Sequence of chain 26.Q:
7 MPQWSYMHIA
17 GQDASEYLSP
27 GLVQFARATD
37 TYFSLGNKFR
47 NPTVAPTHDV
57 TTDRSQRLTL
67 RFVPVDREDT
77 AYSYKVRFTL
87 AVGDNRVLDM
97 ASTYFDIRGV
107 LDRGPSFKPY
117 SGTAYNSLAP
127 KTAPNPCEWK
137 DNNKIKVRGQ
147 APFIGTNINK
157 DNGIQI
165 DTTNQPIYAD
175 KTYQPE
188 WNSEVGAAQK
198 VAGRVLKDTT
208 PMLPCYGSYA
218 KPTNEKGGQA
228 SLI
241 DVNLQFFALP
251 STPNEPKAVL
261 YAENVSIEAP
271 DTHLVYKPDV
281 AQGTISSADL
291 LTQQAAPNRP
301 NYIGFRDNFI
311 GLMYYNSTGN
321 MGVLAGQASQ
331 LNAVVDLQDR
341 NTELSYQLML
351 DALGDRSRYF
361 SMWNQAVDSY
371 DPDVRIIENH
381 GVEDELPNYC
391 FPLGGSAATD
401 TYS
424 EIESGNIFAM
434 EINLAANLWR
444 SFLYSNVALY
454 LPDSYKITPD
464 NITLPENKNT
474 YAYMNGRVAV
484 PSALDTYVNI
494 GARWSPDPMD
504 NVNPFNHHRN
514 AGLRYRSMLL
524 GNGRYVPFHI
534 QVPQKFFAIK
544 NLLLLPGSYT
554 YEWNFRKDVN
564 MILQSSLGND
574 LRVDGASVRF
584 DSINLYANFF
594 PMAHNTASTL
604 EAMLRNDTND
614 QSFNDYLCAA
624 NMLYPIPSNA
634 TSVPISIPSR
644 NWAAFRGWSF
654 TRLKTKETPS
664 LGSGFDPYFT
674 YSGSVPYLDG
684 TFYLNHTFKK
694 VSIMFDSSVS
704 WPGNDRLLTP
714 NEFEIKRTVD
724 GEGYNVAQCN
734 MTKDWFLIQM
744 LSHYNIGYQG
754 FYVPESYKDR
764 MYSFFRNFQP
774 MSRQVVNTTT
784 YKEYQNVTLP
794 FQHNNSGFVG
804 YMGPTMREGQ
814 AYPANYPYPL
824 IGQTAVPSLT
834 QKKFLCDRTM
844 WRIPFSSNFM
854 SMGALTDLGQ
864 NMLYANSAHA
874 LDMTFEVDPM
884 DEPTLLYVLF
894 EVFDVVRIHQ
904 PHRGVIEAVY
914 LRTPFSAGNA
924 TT

Sequence of chain 26.S:
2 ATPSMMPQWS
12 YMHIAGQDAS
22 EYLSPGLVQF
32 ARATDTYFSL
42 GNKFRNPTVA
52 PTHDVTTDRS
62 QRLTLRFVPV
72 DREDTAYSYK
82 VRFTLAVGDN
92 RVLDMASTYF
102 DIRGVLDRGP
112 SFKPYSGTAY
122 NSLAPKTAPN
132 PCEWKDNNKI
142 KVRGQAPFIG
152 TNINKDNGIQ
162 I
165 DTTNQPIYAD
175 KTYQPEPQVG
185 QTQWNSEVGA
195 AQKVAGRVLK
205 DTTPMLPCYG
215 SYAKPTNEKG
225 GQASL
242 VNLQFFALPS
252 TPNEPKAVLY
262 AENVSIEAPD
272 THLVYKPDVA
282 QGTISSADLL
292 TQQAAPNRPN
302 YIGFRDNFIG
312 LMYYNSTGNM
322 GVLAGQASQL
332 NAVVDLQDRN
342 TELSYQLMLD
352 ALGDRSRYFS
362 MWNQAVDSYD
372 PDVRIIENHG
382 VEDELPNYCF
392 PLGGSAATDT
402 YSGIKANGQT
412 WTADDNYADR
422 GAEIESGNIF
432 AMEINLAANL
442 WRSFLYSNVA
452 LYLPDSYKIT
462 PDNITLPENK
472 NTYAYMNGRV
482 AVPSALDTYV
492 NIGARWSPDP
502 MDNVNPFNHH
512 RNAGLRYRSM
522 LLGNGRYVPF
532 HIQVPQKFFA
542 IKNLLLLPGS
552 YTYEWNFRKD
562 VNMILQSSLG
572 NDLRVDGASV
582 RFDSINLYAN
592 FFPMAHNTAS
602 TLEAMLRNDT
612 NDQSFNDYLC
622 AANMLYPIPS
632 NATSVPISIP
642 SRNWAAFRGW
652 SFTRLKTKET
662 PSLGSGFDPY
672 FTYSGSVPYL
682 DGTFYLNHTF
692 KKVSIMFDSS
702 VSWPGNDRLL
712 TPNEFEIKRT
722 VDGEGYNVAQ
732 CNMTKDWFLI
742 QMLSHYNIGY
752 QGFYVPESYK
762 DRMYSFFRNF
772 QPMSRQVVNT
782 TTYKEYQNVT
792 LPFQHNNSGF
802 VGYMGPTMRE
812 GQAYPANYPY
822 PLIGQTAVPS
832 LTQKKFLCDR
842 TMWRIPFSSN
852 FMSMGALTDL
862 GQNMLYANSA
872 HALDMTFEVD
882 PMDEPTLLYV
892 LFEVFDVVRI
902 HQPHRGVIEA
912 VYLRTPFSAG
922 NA

Binding-site contacts:
Ligand atom CA contacts residue CYS621 of chain 26.Q at 3.7 Å (hydrophobic).
Ligand atom O contacts residue TYR619 of chain 26.Q at 2.6 Å.
Ligand atom CB contacts residue ALA857 of chain 26.Q at 3.9 Å (hydrophobic).
Ligand atom CG contacts residue TYR619 of chain 26.Q at 3.8 Å (hydrophobic).
Ligand atom CD2 contacts residue ARG845 of chain 26.Q at 3.5 Å.
Ligand atom CA contacts residue TYR619 of chain 26.Q at 3.8 Å (hydrophobic).
Ligand atom CB contacts residue TYR619 of chain 26.Q at 3.0 Å (hydrophobic).
Ligand atom CE1 contacts residue LEU348 of chain 26.Q at 3.9 Å (hydrophobic).
Ligand atom CD2 contacts residue GLU894 of chain 26.Q at 3.7 Å.
Ligand atom N contacts residue TYR619 of chain 26.Q at 3.5 Å (h-bond).
Ligand atom N contacts residue ASP618 of chain 26.Q at 3.9 Å.
Ligand atom N contacts residue ASN617 of chain 26.Q at 3.6 Å.
Ligand atom CB contacts residue GLU894 of chain 26.Q at 3.5 Å.
Ligand atom CD contacts residue ASP897 of chain 26.Q at 3.5 Å.
Ligand atom CB contacts residue ARG649 of chain 26.Q at 3.6 Å.
Ligand atom C contacts residue ARG845 of chain 26.Q at 3.6 Å.
Ligand atom CE1 contacts residue MET843 of chain 26.Q at 3.6 Å (hydrophobic).
Ligand atom CB contacts residue TYR619 of chain 26.Q at 3.8 Å (hydrophobic).
Ligand atom N contacts residue ARG649 of chain 26.Q at 4.1 Å.
Ligand atom CB contacts residue ARG649 of chain 26.Q at 4.1 Å.
Ligand atom CG contacts residue ASN617 of chain 26.Q at 4.1 Å.
Ligand atom ND1 contacts residue LEU620 of chain 26.Q at 3.0 Å.
Ligand atom NE2 contacts residue GLU894 of chain 26.Q at 4.1 Å.
Ligand atom CD contacts residue CYS621 of chain 26.Q at 3.6 Å (hydrophobic).
Ligand atom CG contacts residue PHE896 of chain 26.Q at 3.0 Å (hydrophobic).
Ligand atom N contacts residue TYR619 of chain 26.Q at 3.6 Å.
Ligand atom CA contacts residue ARG649 of chain 26.Q at 3.4 Å.
Ligand atom CD contacts residue PHE896 of chain 26.Q at 4.1 Å (hydrophobic).
Ligand atom O contacts residue ALA857 of chain 26.Q at 4.0 Å.
Ligand atom N contacts residue CYS621 of chain 26.Q at 2.8 Å (h-bond).
Ligand atom CD contacts residue ARG46 of chain 26.S at 4.1 Å.
Ligand atom CE1 contacts residue LEU620 of chain 26.Q at 3.5 Å (hydrophobic).
Ligand atom CA contacts residue TYR619 of chain 26.Q at 3.9 Å (hydrophobic).
Ligand atom C contacts residue TYR619 of chain 26.Q at 3.1 Å (hydrophobic).
Ligand atom CG contacts residue ARG46 of chain 26.S at 3.9 Å.
Ligand atom O contacts residue ARG649 of chain 26.Q at 3.9 Å.
Ligand atom CD contacts residue ASN617 of chain 26.Q at 3.2 Å.
Ligand atom CB contacts residue PHE896 of chain 26.Q at 3.3 Å (hydrophobic).
Ligand atom CG contacts residue GLU894 of chain 26.Q at 3.9 Å.
Ligand atom O contacts residue ARG845 of chain 26.Q at 3.8 Å.

The small molecule below binds the protein below.
Small molecule (SMILES): NC(N)=NCCC[C@H](NC(=O)[C@@H]1CCCN1)C(=O)N[C@H](C=O)CC1=NC=NC1